Sequence of chain 1.B:
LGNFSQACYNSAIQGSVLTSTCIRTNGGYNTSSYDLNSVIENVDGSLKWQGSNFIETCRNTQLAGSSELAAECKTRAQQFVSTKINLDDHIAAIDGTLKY

This small molecule binds to this protein.
Small molecule (SMILES): OC[C@H]1O[C@H](O[C@H]2[C@@H](O)[C@H](O)[C@@H](CO)O[C@@H]2O)[C@@H](O)[C@@H](O)[C@@H]1O

Binding-site contacts:
Ligand atom C4 contacts residue LYS74 of chain 1.B at 3.7 Å.
Ligand atom C6 contacts residue GLU56 of chain 1.B at 3.2 Å.
Ligand atom O4 contacts residue ASN42 of chain 1.B at 3.9 Å.
Ligand atom C4 contacts residue ASN42 of chain 1.B at 3.8 Å.
Ligand atom C5 contacts residue THR57 of chain 1.B at 3.9 Å.
Ligand atom O3 contacts residue ASP44 of chain 1.B at 2.9 Å (salt-bridge).
Ligand atom O3 contacts residue SER52 of chain 1.B at 3.0 Å (h-bond).
Ligand atom O4 contacts residue ARG76 of chain 1.B at 3.5 Å (salt-bridge).
Ligand atom O6 contacts residue GLN78 of chain 1.B at 2.9 Å (h-bond).
Ligand atom O3 contacts residue PHE54 of chain 1.B at 3.4 Å (h-bond).
Ligand atom O3 contacts residue ASN53 of chain 1.B at 3.3 Å (h-bond).
Ligand atom O3 contacts residue VAL43 of chain 1.B at 3.4 Å.
Ligand atom C6 contacts residue LYS74 of chain 1.B at 3.5 Å.
Ligand atom O6 contacts residue THR57 of chain 1.B at 3.7 Å.
Ligand atom O4 contacts residue ASN53 of chain 1.B at 2.7 Å (h-bond).
Ligand atom O4 contacts residue PHE54 of chain 1.B at 3.8 Å.
Ligand atom O4 contacts residue GLU56 of chain 1.B at 3.6 Å.
Ligand atom O2 contacts residue SER52 of chain 1.B at 3.4 Å (h-bond).
Ligand atom C6 contacts residue THR57 of chain 1.B at 3.7 Å.
Ligand atom O2 contacts residue ASN42 of chain 1.B at 3.2 Å (h-bond).
Ligand atom O4 contacts residue LYS74 of chain 1.B at 2.9 Å (salt-bridge).
Ligand atom O6 contacts residue LYS74 of chain 1.B at 3.6 Å.
Ligand atom O4 contacts residue ASP44 of chain 1.B at 3.3 Å (salt-bridge).
Ligand atom O5 contacts residue THR57 of chain 1.B at 4.0 Å.
Ligand atom O3 contacts residue GLU41 of chain 1.B at 3.6 Å.
Ligand atom O4 contacts residue THR75 of chain 1.B at 3.5 Å.
Ligand atom C6 contacts residue THR75 of chain 1.B at 3.7 Å.
Ligand atom O3 contacts residue ASN42 of chain 1.B at 2.8 Å (h-bond).
Ligand atom O4 contacts residue GLY45 of chain 1.B at 3.9 Å.
Ligand atom C3 contacts residue ASN53 of chain 1.B at 3.9 Å.
Ligand atom C4 contacts residue ASN53 of chain 1.B at 3.3 Å.
Ligand atom C3 contacts residue ASP44 of chain 1.B at 3.9 Å.
Ligand atom C2 contacts residue ASN42 of chain 1.B at 3.5 Å.
Ligand atom C1 contacts residue ASN42 of chain 1.B at 3.9 Å.
Ligand atom O6 contacts residue GLU56 of chain 1.B at 3.6 Å.
Ligand atom C6 contacts residue GLN78 of chain 1.B at 3.8 Å.
Ligand atom O4 contacts residue THR57 of chain 1.B at 2.8 Å (h-bond).
Ligand atom C3 contacts residue ASN42 of chain 1.B at 3.4 Å.
Ligand atom C4 contacts residue ASP44 of chain 1.B at 4.0 Å.
Ligand atom C4 contacts residue THR57 of chain 1.B at 3.8 Å.